Binding-site contacts:
Ligand atom C83 contacts residue HIS584 of chain 1.D at 3.8 Å.
Ligand atom C03 contacts residue PRO551 of chain 1.D at 3.9 Å (hydrophobic).
Ligand atom C04 contacts residue VAL587 of chain 1.D at 3.8 Å (hydrophobic).
Ligand atom O64 contacts residue TRP430 of chain 1.D at 3.0 Å.
Ligand atom O34 contacts residue BJX1 of chain 1.DA at 3.7 Å.
Ligand atom C80 contacts residue PHE591 of chain 1.D at 3.6 Å (hydrophobic).
Ligand atom C83 contacts residue VAL587 of chain 1.D at 3.9 Å (hydrophobic).
Ligand atom C48 contacts residue TRP430 of chain 1.D at 3.8 Å (hydrophobic).
Ligand atom C57 contacts residue TRP430 of chain 1.D at 3.8 Å (hydrophobic).
Ligand atom O51 contacts residue ASN426 of chain 1.D at 3.6 Å (h-bond).
Ligand atom O51 contacts residue TRP430 of chain 1.D at 3.3 Å.
Ligand atom C15 contacts residue TRP1297 of chain 1.D at 3.6 Å (hydrophobic).
Ligand atom O84 contacts residue TYR1294 of chain 1.D at 3.0 Å (h-bond).
Ligand atom C81 contacts residue VAL587 of chain 1.D at 3.6 Å (hydrophobic).
Ligand atom C81 contacts residue THR588 of chain 1.D at 3.3 Å.
Ligand atom C18 contacts residue ASN547 of chain 1.D at 3.6 Å.
Ligand atom O42 contacts residue ASP1304 of chain 1.D at 3.3 Å (salt-bridge).
Ligand atom O77 contacts residue BJX1 of chain 1.DA at 3.9 Å.
Ligand atom O79 contacts residue ARG1300 of chain 1.D at 3.9 Å.
Ligand atom C47 contacts residue TRP430 of chain 1.D at 3.5 Å (hydrophobic).
Ligand atom O25 contacts residue BJX1 of chain 1.DA at 3.9 Å.
Ligand atom C17 contacts residue TRP1297 of chain 1.D at 3.5 Å (hydrophobic).
Ligand atom O62 contacts residue LYS602 of chain 1.D at 3.6 Å (salt-bridge).
Ligand atom C85 contacts residue TYR1294 of chain 1.D at 3.4 Å (hydrophobic).
Ligand atom C41 contacts residue ASP1304 of chain 1.D at 3.8 Å.
Ligand atom C24 contacts residue PHE591 of chain 1.D at 3.6 Å (hydrophobic).
Ligand atom O82 contacts residue ASN547 of chain 1.D at 2.6 Å (h-bond).
Ligand atom C21 contacts residue TRP1297 of chain 1.D at 3.8 Å (hydrophobic).
Ligand atom C19 contacts residue TRP1297 of chain 1.D at 3.7 Å (hydrophobic).
Ligand atom C17 contacts residue ASN547 of chain 1.D at 3.2 Å.
Ligand atom C29 contacts residue BJX1 of chain 1.DA at 3.7 Å.
Ligand atom O33 contacts residue BJX1 of chain 1.DA at 3.8 Å.
Ligand atom C85 contacts residue HIS584 of chain 1.D at 3.8 Å.
Ligand atom C10 contacts residue ASN547 of chain 1.D at 3.7 Å.
Ligand atom O76 contacts residue BJX1 of chain 1.DA at 3.2 Å.
Ligand atom C01 contacts residue LEU1027 of chain 1.D at 3.7 Å (hydrophobic).
Ligand atom C16 contacts residue TRP1297 of chain 1.D at 3.8 Å (hydrophobic).
Ligand atom O79 contacts residue BJX1 of chain 1.DA at 3.5 Å.
Ligand atom C11 contacts residue TRP1297 of chain 1.D at 3.8 Å (hydrophobic).
Ligand atom C18 contacts residue PHE591 of chain 1.D at 3.6 Å (hydrophobic).

This protein binds this small molecule.
Small molecule (SMILES): C[C@@H]1CC[C@@]2(OC1)O[C@H]1[C@@H](O)[C@H]3[C@@H]4CC[C@H]5C[C@@H](O[C@@H]6O[C@H](CO)[C@H](O[C@@H]7O[C@H](CO)[C@@H](O)[C@H](O[C@@H]8OC[C@@H](O)[C@H](O)[C@H]8O)[C@H]7O[C@@H]7O[C@H](CO)[C@H](O)[C@H](O[C@@H]8O[C@H](CO)[C@@H](O)[C@H](O)[C@H]8O)[C@H]7O)[C@H](O)[C@H]6O)[C@H](O)C[C@]5(C)[C@H]4CC[C@]3(C)[C@H]1[C@@H]2C

Sequence of chain 1.D:
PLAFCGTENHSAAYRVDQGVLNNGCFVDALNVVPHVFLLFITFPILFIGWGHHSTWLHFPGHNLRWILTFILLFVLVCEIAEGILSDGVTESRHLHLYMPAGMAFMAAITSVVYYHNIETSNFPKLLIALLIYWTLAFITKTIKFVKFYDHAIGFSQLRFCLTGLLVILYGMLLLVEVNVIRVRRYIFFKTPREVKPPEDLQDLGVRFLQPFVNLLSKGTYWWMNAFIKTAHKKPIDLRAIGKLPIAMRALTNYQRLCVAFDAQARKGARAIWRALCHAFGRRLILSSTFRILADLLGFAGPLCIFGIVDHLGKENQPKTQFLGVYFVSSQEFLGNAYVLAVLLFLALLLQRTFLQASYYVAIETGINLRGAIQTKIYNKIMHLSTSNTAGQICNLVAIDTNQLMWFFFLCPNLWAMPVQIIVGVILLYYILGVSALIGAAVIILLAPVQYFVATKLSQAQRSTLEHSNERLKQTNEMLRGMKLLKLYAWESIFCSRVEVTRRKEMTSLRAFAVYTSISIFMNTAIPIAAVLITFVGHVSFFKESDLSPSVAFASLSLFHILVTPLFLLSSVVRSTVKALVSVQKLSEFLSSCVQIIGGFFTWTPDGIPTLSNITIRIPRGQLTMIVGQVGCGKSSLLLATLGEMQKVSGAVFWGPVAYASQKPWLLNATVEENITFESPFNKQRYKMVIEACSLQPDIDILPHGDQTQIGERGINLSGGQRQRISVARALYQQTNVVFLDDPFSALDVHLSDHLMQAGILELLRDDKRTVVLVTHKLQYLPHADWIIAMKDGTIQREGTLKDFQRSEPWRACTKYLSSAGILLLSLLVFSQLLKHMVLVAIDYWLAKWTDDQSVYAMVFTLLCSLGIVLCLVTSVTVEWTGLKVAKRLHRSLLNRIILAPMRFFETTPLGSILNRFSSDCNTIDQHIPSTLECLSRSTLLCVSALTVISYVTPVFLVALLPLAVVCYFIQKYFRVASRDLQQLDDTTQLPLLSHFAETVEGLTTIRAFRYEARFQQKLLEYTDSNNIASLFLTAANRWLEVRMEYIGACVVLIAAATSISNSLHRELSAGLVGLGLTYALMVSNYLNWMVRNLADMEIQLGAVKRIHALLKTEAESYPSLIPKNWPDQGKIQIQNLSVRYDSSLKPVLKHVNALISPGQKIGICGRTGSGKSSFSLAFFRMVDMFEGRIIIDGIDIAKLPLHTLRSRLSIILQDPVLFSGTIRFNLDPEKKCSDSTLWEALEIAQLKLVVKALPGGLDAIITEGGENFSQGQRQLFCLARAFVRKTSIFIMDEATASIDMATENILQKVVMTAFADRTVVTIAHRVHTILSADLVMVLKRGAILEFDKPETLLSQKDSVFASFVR